Binding-site contacts:
Ligand atom C2 contacts residue NAG1 of chain 1.B at 2.6 Å.
Ligand atom N2 contacts residue FUC2 of chain 1.B at 3.9 Å.
Ligand atom O5 contacts residue NAG1 of chain 1.B at 2.5 Å (h-bond).
Ligand atom C5 contacts residue NAG1 of chain 1.B at 3.8 Å.
Ligand atom C7 contacts residue NAG1 of chain 1.B at 3.4 Å.
Ligand atom C1 contacts residue FUC2 of chain 1.B at 4.3 Å.
Ligand atom C8 contacts residue NAG1 of chain 1.B at 4.3 Å.
Ligand atom N2 contacts residue NAG1 of chain 1.B at 3.0 Å (h-bond).
Ligand atom C4 contacts residue NAG1 of chain 1.B at 4.4 Å.
Ligand atom C8 contacts residue FUC2 of chain 1.B at 3.3 Å.
Ligand atom C1 contacts residue NAG1 of chain 1.B at 2.0 Å.
Ligand atom O6 contacts residue NAG1 of chain 1.B at 3.4 Å (h-bond).
Ligand atom C7 contacts residue FUC2 of chain 1.B at 3.8 Å.
Ligand atom C3 contacts residue NAG1 of chain 1.B at 4.0 Å.
Ligand atom C6 contacts residue NAG1 of chain 1.B at 4.1 Å.
Ligand atom O7 contacts residue NAG1 of chain 1.B at 3.3 Å (h-bond).

A small-molecule ligand and the protein it binds are described below.
Small molecule (SMILES): CC(=O)N[C@@H]1[C@@H](O)[C@H](O)[C@@H](CO)O[C@H]1O